This small molecule binds to this protein.
Small molecule (SMILES): OC[C@H]1O[C@@H](O)[C@H](O)[C@@H](O)[C@H]1O

Binding-site contacts:
Ligand atom C6 contacts residue HIS172 of chain 1.A at 3.9 Å.
Ligand atom C6 contacts residue THR184 of chain 1.A at 3.4 Å.
Ligand atom O6 contacts residue TRP239 of chain 1.A at 3.4 Å (h-bond).
Ligand atom O1 contacts residue HIS172 of chain 1.A at 3.6 Å (h-bond).
Ligand atom C2 contacts residue MET205 of chain 1.A at 4.0 Å (hydrophobic).
Ligand atom C4 contacts residue TRP239 of chain 1.A at 3.6 Å (hydrophobic).
Ligand atom O6 contacts residue TYR203 of chain 1.A at 4.4 Å.
Ligand atom O5 contacts residue HIS172 of chain 1.A at 3.2 Å.
Ligand atom O4 contacts residue GLU242 of chain 1.A at 2.7 Å (salt-bridge).
Ligand atom C4 contacts residue GLU242 of chain 1.A at 3.4 Å.
Ligand atom O3 contacts residue UDP1 of chain 1.B at 2.5 Å (h-bond).
Ligand atom O3 contacts residue MET205 of chain 1.A at 3.9 Å.
Ligand atom C6 contacts residue PHE175 of chain 1.A at 4.1 Å (hydrophobic).
Ligand atom C2 contacts residue UDP1 of chain 1.B at 4.2 Å.
Ligand atom C2 contacts residue HIS172 of chain 1.A at 3.9 Å.
Ligand atom C4 contacts residue HIS172 of chain 1.A at 3.8 Å.
Ligand atom O3 contacts residue TRP239 of chain 1.A at 4.3 Å.
Ligand atom O4 contacts residue MET205 of chain 1.A at 3.7 Å.
Ligand atom C5 contacts residue HIS172 of chain 1.A at 3.8 Å.
Ligand atom O6 contacts residue PHE175 of chain 1.A at 3.5 Å.
Ligand atom C3 contacts residue TRP239 of chain 1.A at 3.8 Å (hydrophobic).
Ligand atom C6 contacts residue TRP239 of chain 1.A at 3.5 Å (hydrophobic).
Ligand atom C3 contacts residue UDP1 of chain 1.B at 3.6 Å.
Ligand atom C3 contacts residue MET205 of chain 1.A at 4.4 Å (hydrophobic).
Ligand atom C6 contacts residue GLU242 of chain 1.A at 3.5 Å.
Ligand atom C6 contacts residue TYR203 of chain 1.A at 3.8 Å (hydrophobic).
Ligand atom C1 contacts residue HIS172 of chain 1.A at 3.8 Å.
Ligand atom O4 contacts residue HIS172 of chain 1.A at 2.8 Å.
Ligand atom O2 contacts residue UDP1 of chain 1.B at 3.8 Å.
Ligand atom O1 contacts residue SER174 of chain 1.A at 4.0 Å.
Ligand atom C5 contacts residue TRP239 of chain 1.A at 3.7 Å (hydrophobic).
Ligand atom O6 contacts residue THR184 of chain 1.A at 2.8 Å (h-bond).
Ligand atom C5 contacts residue GLU242 of chain 1.A at 4.0 Å.
Ligand atom O5 contacts residue PHE175 of chain 1.A at 4.3 Å.

Sequence of chain 1.A:
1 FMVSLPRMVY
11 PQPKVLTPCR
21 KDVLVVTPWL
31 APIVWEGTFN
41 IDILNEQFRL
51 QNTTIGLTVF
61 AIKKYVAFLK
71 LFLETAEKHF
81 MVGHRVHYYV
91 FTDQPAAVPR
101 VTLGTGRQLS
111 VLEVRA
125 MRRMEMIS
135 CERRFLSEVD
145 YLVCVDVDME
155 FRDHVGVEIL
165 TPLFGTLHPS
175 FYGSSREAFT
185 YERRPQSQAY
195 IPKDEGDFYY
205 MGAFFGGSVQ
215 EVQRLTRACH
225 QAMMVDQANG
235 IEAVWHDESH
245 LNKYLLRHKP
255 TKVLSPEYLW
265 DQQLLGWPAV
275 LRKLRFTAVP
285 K